Binding-site contacts:
Ligand atom C1 contacts residue HIS158 of chain 1.D at 3.9 Å.
Ligand atom C3 contacts residue ASN154 of chain 1.D at 3.8 Å.
Ligand atom O5 contacts residue ASN154 of chain 1.D at 2.4 Å (h-bond).
Ligand atom N2 contacts residue ASN154 of chain 1.D at 2.8 Å (h-bond).
Ligand atom O6 contacts residue ASN154 of chain 1.D at 4.2 Å.
Ligand atom C7 contacts residue ASN154 of chain 1.D at 3.2 Å.
Ligand atom O6 contacts residue HIS158 of chain 1.D at 4.2 Å.
Ligand atom C3 contacts residue HIS158 of chain 1.D at 4.4 Å.
Ligand atom O3 contacts residue HIS148 of chain 1.D at 3.7 Å.
Ligand atom C1 contacts residue ASN154 of chain 1.D at 1.4 Å.
Ligand atom C2 contacts residue HIS158 of chain 1.D at 3.7 Å.
Ligand atom C7 contacts residue VAL153 of chain 1.D at 3.6 Å (hydrophobic).
Ligand atom C4 contacts residue HIS158 of chain 1.D at 4.1 Å.
Ligand atom C7 contacts residue SER149 of chain 1.D at 4.4 Å.
Ligand atom O6 contacts residue GLY157 of chain 1.D at 3.1 Å.
Ligand atom O7 contacts residue SER149 of chain 1.D at 3.4 Å (h-bond).
Ligand atom C6 contacts residue GLY157 of chain 1.D at 3.9 Å.
Ligand atom O5 contacts residue HIS158 of chain 1.D at 3.5 Å.
Ligand atom O7 contacts residue VAL153 of chain 1.D at 3.3 Å.
Ligand atom C2 contacts residue ASN154 of chain 1.D at 2.5 Å.
Ligand atom C8 contacts residue ASN154 of chain 1.D at 3.1 Å.
Ligand atom C5 contacts residue HIS158 of chain 1.D at 4.2 Å.
Ligand atom C6 contacts residue HIS158 of chain 1.D at 4.3 Å.
Ligand atom O7 contacts residue GLY150 of chain 1.D at 3.4 Å.
Ligand atom O7 contacts residue ASN154 of chain 1.D at 4.2 Å.
Ligand atom C4 contacts residue ASN154 of chain 1.D at 4.3 Å.
Ligand atom C5 contacts residue ASN154 of chain 1.D at 3.7 Å.
Ligand atom C8 contacts residue VAL153 of chain 1.D at 3.2 Å (hydrophobic).

Sequence of chain 1.D:
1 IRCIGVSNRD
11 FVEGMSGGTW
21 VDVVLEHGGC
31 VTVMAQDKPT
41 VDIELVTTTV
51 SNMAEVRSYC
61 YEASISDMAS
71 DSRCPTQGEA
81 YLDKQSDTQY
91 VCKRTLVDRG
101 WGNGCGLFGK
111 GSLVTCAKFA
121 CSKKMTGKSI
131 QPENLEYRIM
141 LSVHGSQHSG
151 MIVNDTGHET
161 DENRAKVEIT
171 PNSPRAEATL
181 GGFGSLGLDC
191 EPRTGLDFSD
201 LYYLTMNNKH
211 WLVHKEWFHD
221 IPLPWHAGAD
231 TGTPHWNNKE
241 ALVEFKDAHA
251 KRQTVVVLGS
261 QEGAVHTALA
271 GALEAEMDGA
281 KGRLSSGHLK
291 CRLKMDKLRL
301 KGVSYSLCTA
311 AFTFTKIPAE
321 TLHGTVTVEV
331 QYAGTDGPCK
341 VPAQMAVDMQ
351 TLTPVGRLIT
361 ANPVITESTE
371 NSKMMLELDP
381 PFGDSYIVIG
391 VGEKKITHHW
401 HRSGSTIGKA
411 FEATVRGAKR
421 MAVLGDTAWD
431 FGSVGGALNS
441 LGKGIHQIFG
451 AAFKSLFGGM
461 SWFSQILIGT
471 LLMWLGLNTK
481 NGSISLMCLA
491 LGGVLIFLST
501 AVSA

This protein binds this small molecule.
Small molecule (SMILES): CC(=O)N[C@@H]1[C@@H](O)[C@H](O)[C@@H](CO)O[C@H]1O